This small molecule binds to this protein.
Small molecule (SMILES): COc1cccc([C@@H](c2ccccc2)[C@H]2CCCN2)c1

Sequence of chain 2.C:
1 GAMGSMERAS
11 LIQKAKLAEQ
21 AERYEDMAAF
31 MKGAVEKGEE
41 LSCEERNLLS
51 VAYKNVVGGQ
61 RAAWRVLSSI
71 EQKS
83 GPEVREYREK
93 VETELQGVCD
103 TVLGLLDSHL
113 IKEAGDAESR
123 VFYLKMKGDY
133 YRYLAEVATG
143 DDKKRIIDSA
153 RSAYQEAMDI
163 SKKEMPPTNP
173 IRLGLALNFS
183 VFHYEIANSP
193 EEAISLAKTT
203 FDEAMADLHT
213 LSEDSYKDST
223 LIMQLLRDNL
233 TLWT

Sequence of chain 2.D:
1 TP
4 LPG

Binding-site contacts:
Ligand atom C12 contacts residue GLY6 of chain 2.D at 4.2 Å.
Ligand atom C18 contacts residue SER50 of chain 2.C at 3.4 Å.
Ligand atom C19 contacts residue VAL51 of chain 2.C at 4.1 Å (hydrophobic).
Ligand atom C06 contacts residue VAL51 of chain 2.C at 3.7 Å (hydrophobic).
Ligand atom C10 contacts residue LEU4 of chain 2.D at 4.2 Å (hydrophobic).
Ligand atom C05 contacts residue VAL51 of chain 2.C at 3.7 Å (hydrophobic).
Ligand atom C13 contacts residue PRO5 of chain 2.D at 3.5 Å (hydrophobic).
Ligand atom C18 contacts residue PHE124 of chain 2.C at 3.8 Å (hydrophobic).
Ligand atom C18 contacts residue GLY6 of chain 2.D at 3.7 Å.
Ligand atom C14 contacts residue GLY6 of chain 2.D at 3.5 Å.
Ligand atom C10 contacts residue GLY6 of chain 2.D at 3.4 Å.
Ligand atom C03 contacts residue ASN47 of chain 2.C at 3.9 Å.
Ligand atom C15 contacts residue GLY6 of chain 2.D at 2.5 Å.
Ligand atom C13 contacts residue GLY6 of chain 2.D at 3.9 Å.
Ligand atom C14 contacts residue PRO5 of chain 2.D at 4.0 Å (hydrophobic).
Ligand atom C17 contacts residue LEU4 of chain 2.D at 4.5 Å (hydrophobic).
Ligand atom N16 contacts residue GLY6 of chain 2.D at 1.4 Å.
Ligand atom N16 contacts residue LEU4 of chain 2.D at 4.5 Å.
Ligand atom C19 contacts residue ASN47 of chain 2.C at 3.9 Å.
Ligand atom C19 contacts residue GLY6 of chain 2.D at 3.5 Å.
Ligand atom C11 contacts residue GLY6 of chain 2.D at 4.1 Å.
Ligand atom C11 contacts residue LEU4 of chain 2.D at 4.0 Å (hydrophobic).
Ligand atom C09 contacts residue GLY6 of chain 2.D at 3.3 Å.
Ligand atom C17 contacts residue GLY6 of chain 2.D at 2.6 Å.
Ligand atom C19 contacts residue SER50 of chain 2.C at 3.8 Å.
Ligand atom C20 contacts residue ASN47 of chain 2.C at 4.0 Å.
Ligand atom O02 contacts residue ASN47 of chain 2.C at 3.5 Å (h-bond).
Ligand atom C12 contacts residue PRO5 of chain 2.D at 3.7 Å (hydrophobic).
Ligand atom C08 contacts residue GLY6 of chain 2.D at 3.4 Å.
Ligand atom C17 contacts residue SER50 of chain 2.C at 3.7 Å.
Ligand atom N16 contacts residue SER50 of chain 2.C at 4.4 Å.
Ligand atom C11 contacts residue PRO5 of chain 2.D at 4.4 Å (hydrophobic).
Ligand atom C18 contacts residue ASN47 of chain 2.C at 3.6 Å.